The small molecule below binds the protein below.
Small molecule (SMILES): [H]/N=C(\N)c1cc(-c2cccc(NC(=O)C(C)(C)Oc3ccc(Br)cc3)c2)cs1

Binding-site contacts:
Ligand atom C02 contacts residue PRO172 of chain 1.A at 4.3 Å (hydrophobic).
Ligand atom N19 contacts residue LEU48 of chain 1.A at 3.4 Å.
Ligand atom C28 contacts residue VAL5 of chain 1.B at 3.9 Å (hydrophobic).
Ligand atom C27 contacts residue VAL5 of chain 1.B at 4.2 Å (hydrophobic).
Ligand atom C04 contacts residue VAL5 of chain 1.B at 4.3 Å (hydrophobic).
Ligand atom C05 contacts residue VAL5 of chain 1.B at 4.5 Å (hydrophobic).
Ligand atom C04 contacts residue PRO172 of chain 1.A at 3.8 Å (hydrophobic).
Ligand atom C11 contacts residue ASN47 of chain 1.A at 3.9 Å.
Ligand atom BR1 contacts residue ILE173 of chain 1.A at 4.1 Å.
Ligand atom C22 contacts residue ASN47 of chain 1.A at 3.5 Å.
Ligand atom C21 contacts residue ASN47 of chain 1.A at 4.0 Å.
Ligand atom N20 contacts residue GLU19 of chain 1.A at 2.9 Å (salt-bridge).
Ligand atom C03 contacts residue VAL5 of chain 1.B at 4.1 Å (hydrophobic).
Ligand atom C26 contacts residue LEU223 of chain 1.A at 3.7 Å (hydrophobic).
Ligand atom C05 contacts residue ILE224 of chain 1.A at 4.2 Å (hydrophobic).
Ligand atom C03 contacts residue ILE173 of chain 1.A at 4.2 Å (hydrophobic).
Ligand atom BR1 contacts residue PHE124 of chain 1.A at 4.2 Å.
Ligand atom C18 contacts residue LEU48 of chain 1.A at 4.1 Å (hydrophobic).
Ligand atom C14 contacts residue ASN47 of chain 1.A at 3.6 Å.
Ligand atom BR1 contacts residue LYS127 of chain 1.A at 3.6 Å.
Ligand atom C03 contacts residue PRO172 of chain 1.A at 3.2 Å (hydrophobic).
Ligand atom C12 contacts residue ASN47 of chain 1.A at 3.8 Å.
Ligand atom C18 contacts residue GLU19 of chain 1.A at 3.5 Å.
Ligand atom C04 contacts residue ILE224 of chain 1.A at 3.9 Å (hydrophobic).
Ligand atom O06 contacts residue ILE224 of chain 1.A at 3.7 Å.
Ligand atom C03 contacts residue GLY176 of chain 1.A at 4.4 Å.
Ligand atom C24 contacts residue ASN47 of chain 1.A at 3.9 Å.
Ligand atom C02 contacts residue VAL5 of chain 1.B at 4.1 Å (hydrophobic).
Ligand atom N19 contacts residue GLU19 of chain 1.A at 2.6 Å (salt-bridge).
Ligand atom S16 contacts residue GLU44 of chain 1.A at 3.8 Å.
Ligand atom C15 contacts residue GLU44 of chain 1.A at 4.2 Å.
Ligand atom C23 contacts residue ASN47 of chain 1.A at 3.7 Å.
Ligand atom C13 contacts residue ASN47 of chain 1.A at 3.6 Å.
Ligand atom N20 contacts residue VAL51 of chain 1.A at 3.8 Å.
Ligand atom C15 contacts residue ASN47 of chain 1.A at 3.9 Å.

Sequence of chain 1.B:
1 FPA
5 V

Sequence of chain 1.A:
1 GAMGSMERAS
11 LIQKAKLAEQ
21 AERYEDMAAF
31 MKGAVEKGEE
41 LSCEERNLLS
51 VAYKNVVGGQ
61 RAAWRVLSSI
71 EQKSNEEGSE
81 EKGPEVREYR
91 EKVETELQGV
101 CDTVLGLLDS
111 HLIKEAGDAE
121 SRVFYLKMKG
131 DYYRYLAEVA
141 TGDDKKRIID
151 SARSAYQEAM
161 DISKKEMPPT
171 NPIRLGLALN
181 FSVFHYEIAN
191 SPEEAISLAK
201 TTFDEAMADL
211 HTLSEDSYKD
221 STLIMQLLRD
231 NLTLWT